Binding-site contacts:
Ligand atom N2 contacts residue ASN72 of chain 1.C at 3.0 Å (h-bond).
Ligand atom N2 contacts residue SER70 of chain 1.C at 4.3 Å.
Ligand atom C3 contacts residue ASN72 of chain 1.C at 3.9 Å.
Ligand atom O7 contacts residue SER70 of chain 1.C at 4.3 Å.
Ligand atom O5 contacts residue ASN72 of chain 1.C at 2.4 Å (h-bond).
Ligand atom C4 contacts residue ASN72 of chain 1.C at 4.3 Å.
Ligand atom C4 contacts residue ARG29 of chain 1.C at 4.2 Å.
Ligand atom C8 contacts residue SER70 of chain 1.C at 3.7 Å.
Ligand atom C2 contacts residue ASN72 of chain 1.C at 2.6 Å.
Ligand atom C7 contacts residue ASN72 of chain 1.C at 3.4 Å.
Ligand atom C6 contacts residue ARG29 of chain 1.C at 4.2 Å.
Ligand atom C1 contacts residue ASN72 of chain 1.C at 1.4 Å.
Ligand atom C3 contacts residue ARG29 of chain 1.C at 4.0 Å.
Ligand atom N2 contacts residue ARG29 of chain 1.C at 4.5 Å.
Ligand atom C2 contacts residue ARG29 of chain 1.C at 4.0 Å.
Ligand atom C5 contacts residue ASN72 of chain 1.C at 3.7 Å.
Ligand atom C1 contacts residue ARG29 of chain 1.C at 3.1 Å.
Ligand atom C8 contacts residue ASN72 of chain 1.C at 4.5 Å.
Ligand atom C5 contacts residue ARG29 of chain 1.C at 3.2 Å.
Ligand atom O7 contacts residue ASN72 of chain 1.C at 3.3 Å (h-bond).
Ligand atom C7 contacts residue SER70 of chain 1.C at 3.9 Å.
Ligand atom O7 contacts residue PRO67 of chain 1.C at 4.3 Å.
Ligand atom O5 contacts residue ARG29 of chain 1.C at 3.4 Å (salt-bridge).

Sequence of chain 1.C:
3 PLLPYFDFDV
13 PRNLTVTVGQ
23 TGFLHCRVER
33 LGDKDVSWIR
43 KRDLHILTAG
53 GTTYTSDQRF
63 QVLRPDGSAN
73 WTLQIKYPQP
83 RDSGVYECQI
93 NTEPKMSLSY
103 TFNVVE

The small molecule below binds the protein below.
Small molecule (SMILES): CC(=O)N[C@@H]1[C@@H](O)[C@H](O)[C@@H](CO)O[C@H]1O